Binding-site contacts:
Ligand atom C10 contacts residue ASN49 of chain 4.A at 3.7 Å.
Ligand atom C4 contacts residue TRP120 of chain 2.A at 3.7 Å (hydrophobic).
Ligand atom S1 contacts residue TRP79 of chain 4.A at 3.6 Å.
Ligand atom C7 contacts residue LEU110 of chain 4.A at 3.8 Å (hydrophobic).
Ligand atom C1 contacts residue TYR43 of chain 4.A at 3.5 Å (hydrophobic).
Ligand atom C26 contacts residue ACT1 of chain 4.C at 3.6 Å.
Ligand atom C19 contacts residue SER112 of chain 4.A at 3.4 Å.
Ligand atom C1 contacts residue LEU25 of chain 4.A at 3.6 Å (hydrophobic).
Ligand atom S1 contacts residue THR90 of chain 4.A at 3.3 Å (h-bond).
Ligand atom N2 contacts residue VAL47 of chain 4.A at 3.6 Å.
Ligand atom O1 contacts residue SER27 of chain 4.A at 2.6 Å (h-bond).
Ligand atom C9 contacts residue TRP79 of chain 4.A at 3.5 Å (hydrophobic).
Ligand atom O1 contacts residue TYR43 of chain 4.A at 2.7 Å (h-bond).
Ligand atom C3 contacts residue TRP108 of chain 4.A at 3.4 Å (hydrophobic).
Ligand atom C5 contacts residue TRP120 of chain 2.A at 3.6 Å (hydrophobic).
Ligand atom C2 contacts residue ASP128 of chain 4.A at 3.8 Å.
Ligand atom C18 contacts residue SER112 of chain 4.A at 3.6 Å.
Ligand atom N1 contacts residue ASP128 of chain 4.A at 2.8 Å (salt-bridge).
Ligand atom C6 contacts residue SER45 of chain 4.A at 3.4 Å.
Ligand atom C7 contacts residue TRP79 of chain 4.A at 3.8 Å (hydrophobic).
Ligand atom O4 contacts residue ALA86 of chain 4.A at 3.6 Å.
Ligand atom C1 contacts residue ASN23 of chain 4.A at 3.8 Å.
Ligand atom O2 contacts residue GLY48 of chain 4.A at 3.6 Å.
Ligand atom C2 contacts residue TRP108 of chain 4.A at 3.7 Å (hydrophobic).
Ligand atom C6 contacts residue VAL47 of chain 4.A at 3.7 Å (hydrophobic).
Ligand atom C1 contacts residue SER27 of chain 4.A at 3.6 Å.
Ligand atom C11 contacts residue SER88 of chain 4.A at 3.7 Å.
Ligand atom N1 contacts residue LEU25 of chain 4.A at 3.7 Å.
Ligand atom C8 contacts residue TRP79 of chain 4.A at 3.8 Å (hydrophobic).
Ligand atom S1 contacts residue TRP92 of chain 4.A at 3.7 Å.
Ligand atom C1 contacts residue ASP128 of chain 4.A at 3.7 Å.
Ligand atom N2 contacts residue SER45 of chain 4.A at 3.0 Å (h-bond).
Ligand atom C13 contacts residue SER112 of chain 4.A at 3.4 Å.
Ligand atom C9 contacts residue ASN49 of chain 4.A at 3.5 Å.
Ligand atom C4 contacts residue VAL47 of chain 4.A at 3.7 Å (hydrophobic).
Ligand atom O2 contacts residue ASN49 of chain 4.A at 2.9 Å (h-bond).
Ligand atom C15 contacts residue SER112 of chain 4.A at 3.5 Å.
Ligand atom N3 contacts residue SER88 of chain 4.A at 2.9 Å (h-bond).
Ligand atom O4 contacts residue ASN49 of chain 4.A at 3.1 Å (h-bond).
Ligand atom O1 contacts residue ASN23 of chain 4.A at 3.0 Å (h-bond).

Sequence of chain 2.A:
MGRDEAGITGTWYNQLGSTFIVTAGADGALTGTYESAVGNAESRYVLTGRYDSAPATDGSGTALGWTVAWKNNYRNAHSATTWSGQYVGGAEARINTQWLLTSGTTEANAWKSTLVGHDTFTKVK

Sequence of chain 4.A:
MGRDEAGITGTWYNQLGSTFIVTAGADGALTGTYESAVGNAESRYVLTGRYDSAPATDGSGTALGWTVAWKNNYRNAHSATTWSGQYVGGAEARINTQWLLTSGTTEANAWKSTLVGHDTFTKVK

A protein and the small-molecule ligand that binds it are described below.
Small molecule (SMILES): [O][Cu]12(OO)<-n3ccccc3CCN->1(CCNC(=O)CCCC[C@@H]1SC[C@@H]3NC(=O)N[C@@H]31)CCc1ccccn->21